Sequence of chain 34.A:
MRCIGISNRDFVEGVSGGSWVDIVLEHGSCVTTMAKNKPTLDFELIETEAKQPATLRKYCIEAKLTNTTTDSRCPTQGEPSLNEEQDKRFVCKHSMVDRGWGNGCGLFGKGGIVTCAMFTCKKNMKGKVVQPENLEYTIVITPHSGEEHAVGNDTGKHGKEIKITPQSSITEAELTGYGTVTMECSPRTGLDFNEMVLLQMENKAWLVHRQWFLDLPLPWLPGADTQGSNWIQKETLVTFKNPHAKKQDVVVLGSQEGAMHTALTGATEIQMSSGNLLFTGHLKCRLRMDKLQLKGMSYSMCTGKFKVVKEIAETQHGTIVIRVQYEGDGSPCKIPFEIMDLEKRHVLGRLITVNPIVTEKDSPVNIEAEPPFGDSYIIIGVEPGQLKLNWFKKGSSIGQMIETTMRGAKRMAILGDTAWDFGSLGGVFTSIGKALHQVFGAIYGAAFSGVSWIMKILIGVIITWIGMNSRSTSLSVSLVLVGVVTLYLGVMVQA

Binding-site contacts:
Ligand atom C8 contacts residue GLY102 of chain 5.A at 3.6 Å.
Ligand atom C4 contacts residue ASN153 of chain 34.A at 4.2 Å.
Ligand atom N2 contacts residue HIS149 of chain 34.A at 4.3 Å.
Ligand atom O6 contacts residue HIS149 of chain 34.A at 3.2 Å.
Ligand atom O5 contacts residue ASN153 of chain 34.A at 2.2 Å (h-bond).
Ligand atom C7 contacts residue HIS149 of chain 34.A at 4.3 Å.
Ligand atom C6 contacts residue GLY156 of chain 34.A at 4.0 Å.
Ligand atom C1 contacts residue HIS158 of chain 34.A at 4.1 Å.
Ligand atom O4 contacts residue HIS149 of chain 34.A at 4.3 Å.
Ligand atom C5 contacts residue ASN153 of chain 34.A at 3.6 Å.
Ligand atom C1 contacts residue ASN153 of chain 34.A at 1.4 Å.
Ligand atom O5 contacts residue HIS158 of chain 34.A at 3.4 Å.
Ligand atom N2 contacts residue ASN153 of chain 34.A at 3.1 Å (h-bond).
Ligand atom C2 contacts residue HIS149 of chain 34.A at 3.5 Å.
Ligand atom C5 contacts residue HIS158 of chain 34.A at 4.4 Å.
Ligand atom C5 contacts residue THR155 of chain 34.A at 4.0 Å.
Ligand atom O7 contacts residue HIS149 of chain 34.A at 3.3 Å.
Ligand atom C5 contacts residue HIS149 of chain 34.A at 3.6 Å.
Ligand atom C1 contacts residue HIS149 of chain 34.A at 3.5 Å.
Ligand atom C1 contacts residue THR155 of chain 34.A at 3.3 Å.
Ligand atom C7 contacts residue ASN153 of chain 34.A at 4.1 Å.
Ligand atom C3 contacts residue HIS149 of chain 34.A at 4.0 Å.
Ligand atom C2 contacts residue ASN153 of chain 34.A at 2.6 Å.
Ligand atom O6 contacts residue HIS158 of chain 34.A at 4.2 Å.
Ligand atom O5 contacts residue HIS149 of chain 34.A at 3.6 Å.
Ligand atom C5 contacts residue GLY156 of chain 34.A at 4.3 Å.
Ligand atom C3 contacts residue ASN153 of chain 34.A at 3.9 Å.
Ligand atom C8 contacts residue ASN153 of chain 34.A at 4.4 Å.
Ligand atom C6 contacts residue HIS149 of chain 34.A at 4.3 Å.
Ligand atom O5 contacts residue THR155 of chain 34.A at 3.4 Å (h-bond).
Ligand atom C6 contacts residue HIS158 of chain 34.A at 4.2 Å.
Ligand atom C4 contacts residue HIS149 of chain 34.A at 3.4 Å.
Ligand atom O5 contacts residue GLY156 of chain 34.A at 4.2 Å.
Ligand atom O3 contacts residue HIS149 of chain 34.A at 4.0 Å.

This small molecule binds to this protein.
Small molecule (SMILES): CC(=O)N[C@H]1[C@H](O[C@H]2[C@H](O)[C@@H](NC(C)=O)CO[C@@H]2CO)O[C@H](CO)[C@@H](O)[C@@H]1O

Sequence of chain 5.A:
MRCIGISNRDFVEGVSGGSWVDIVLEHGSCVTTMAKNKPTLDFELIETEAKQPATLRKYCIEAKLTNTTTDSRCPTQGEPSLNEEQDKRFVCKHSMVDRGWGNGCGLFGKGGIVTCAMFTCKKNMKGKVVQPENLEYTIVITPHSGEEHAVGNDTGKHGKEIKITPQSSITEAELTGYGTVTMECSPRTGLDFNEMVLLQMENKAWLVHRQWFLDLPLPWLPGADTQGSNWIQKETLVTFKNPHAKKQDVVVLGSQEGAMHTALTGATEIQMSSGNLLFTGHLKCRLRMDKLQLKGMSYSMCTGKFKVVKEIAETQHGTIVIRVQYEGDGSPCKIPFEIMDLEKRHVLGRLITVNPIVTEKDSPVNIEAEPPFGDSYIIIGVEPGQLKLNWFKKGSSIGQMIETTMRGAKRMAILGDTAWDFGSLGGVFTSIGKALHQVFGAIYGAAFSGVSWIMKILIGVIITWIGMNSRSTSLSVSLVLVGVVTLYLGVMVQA